The small molecule below binds the protein below.
Small molecule (SMILES): CC[C@H](C)[C@H](N)C(=O)N[C@H](C(=O)NCC(=O)N[C@@H](CC1=CN=C2C=CC=CC12)C(=O)N[C@@H](CCSC)C(=O)N[C@@H](CC1=CN=C2C=CC=CC12)C(=O)N[C@H](C(=O)N1CCC[C@H]1C(=O)N[C@H](C(=O)O)C(C)C)[C@@H](C)CC)[C@@H](C)CC

Sequence of chain 1.D:
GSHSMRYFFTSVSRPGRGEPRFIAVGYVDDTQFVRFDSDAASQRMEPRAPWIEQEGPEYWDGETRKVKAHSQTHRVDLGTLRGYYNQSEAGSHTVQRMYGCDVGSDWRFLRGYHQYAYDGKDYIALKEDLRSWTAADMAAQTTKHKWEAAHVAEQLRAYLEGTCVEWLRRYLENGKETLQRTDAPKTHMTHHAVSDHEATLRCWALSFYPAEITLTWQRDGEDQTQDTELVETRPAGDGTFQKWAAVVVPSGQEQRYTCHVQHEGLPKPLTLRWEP

Binding-site contacts:
Ligand atom O contacts residue THR73 of chain 1.D at 2.6 Å (h-bond).
Ligand atom NE1 contacts residue P4G1 of chain 1.Y at 3.5 Å (h-bond).
Ligand atom O contacts residue THR143 of chain 1.D at 2.6 Å (h-bond).
Ligand atom O contacts residue GOL1 of chain 1.T at 3.1 Å (h-bond).
Ligand atom N contacts residue GLU63 of chain 1.D at 2.9 Å (salt-bridge).
Ligand atom O contacts residue TYR84 of chain 1.D at 2.7 Å (h-bond).
Ligand atom CA contacts residue GOL1 of chain 1.T at 3.2 Å.
Ligand atom CB contacts residue THR73 of chain 1.D at 3.4 Å.
Ligand atom NE1 contacts residue HIS70 of chain 1.D at 3.0 Å.
Ligand atom CD1 contacts residue TRP167 of chain 1.D at 3.4 Å (hydrophobic).
Ligand atom O contacts residue TYR7 of chain 1.D at 3.5 Å.
Ligand atom N contacts residue TYR171 of chain 1.D at 2.9 Å (h-bond).
Ligand atom CA contacts residue TYR7 of chain 1.D at 3.2 Å (hydrophobic).
Ligand atom CB contacts residue GOL1 of chain 1.T at 3.2 Å.
Ligand atom O contacts residue LYS66 of chain 1.D at 2.7 Å (salt-bridge).
Ligand atom O contacts residue TYR159 of chain 1.D at 2.7 Å (h-bond).
Ligand atom CG2 contacts residue TYR59 of chain 1.D at 3.4 Å (hydrophobic).
Ligand atom C contacts residue TYR7 of chain 1.D at 3.2 Å (hydrophobic).
Ligand atom C contacts residue GOL1 of chain 1.T at 3.3 Å.
Ligand atom C contacts residue ASP77 of chain 1.D at 3.5 Å.
Ligand atom N contacts residue GOL1 of chain 1.T at 3.2 Å (h-bond).
Ligand atom CD1 contacts residue PE81 of chain 1.Z at 3.4 Å.
Ligand atom N contacts residue TYR99 of chain 1.D at 3.0 Å (h-bond).
Ligand atom CG contacts residue LEU156 of chain 1.D at 3.5 Å (hydrophobic).
Ligand atom N contacts residue GOL1 of chain 1.T at 3.4 Å.
Ligand atom O contacts residue LYS146 of chain 1.D at 3.0 Å (salt-bridge).
Ligand atom N contacts residue ASP77 of chain 1.D at 2.8 Å (salt-bridge).
Ligand atom CB contacts residue GLU63 of chain 1.D at 3.4 Å.
Ligand atom N contacts residue TYR7 of chain 1.D at 3.1 Å (h-bond).
Ligand atom CA contacts residue GLU63 of chain 1.D at 3.2 Å.
Ligand atom CB contacts residue TYR99 of chain 1.D at 3.4 Å (hydrophobic).
Ligand atom O contacts residue TRP147 of chain 1.D at 3.0 Å (h-bond).
Ligand atom C contacts residue THR73 of chain 1.D at 3.4 Å.
Ligand atom CG2 contacts residue ASP77 of chain 1.D at 3.5 Å.
Ligand atom CA contacts residue ASP77 of chain 1.D at 3.2 Å.
Ligand atom CG2 contacts residue TYR7 of chain 1.D at 3.3 Å (hydrophobic).
Ligand atom CD1 contacts residue HIS70 of chain 1.D at 3.5 Å.
Ligand atom O contacts residue HIS70 of chain 1.D at 2.9 Å (h-bond).
Ligand atom CG1 contacts residue GLU63 of chain 1.D at 3.5 Å.
Ligand atom CZ2 contacts residue PE81 of chain 1.Z at 3.1 Å.